Sequence of chain 1.A:
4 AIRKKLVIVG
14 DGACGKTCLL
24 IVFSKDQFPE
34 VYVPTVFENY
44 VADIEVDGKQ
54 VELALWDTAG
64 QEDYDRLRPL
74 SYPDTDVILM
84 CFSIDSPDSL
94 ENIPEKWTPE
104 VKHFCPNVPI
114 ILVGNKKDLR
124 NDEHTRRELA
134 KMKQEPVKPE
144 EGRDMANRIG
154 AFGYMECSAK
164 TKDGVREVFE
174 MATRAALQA

Binding-site contacts:
Ligand atom C08 contacts residue ARG197 of chain 1.B at 3.4 Å.
Ligand atom C08 contacts residue VAL36 of chain 1.B at 4.2 Å (hydrophobic).
Ligand atom N04 contacts residue LYS32 of chain 1.B at 4.2 Å.
Ligand atom C02 contacts residue MET31 of chain 1.B at 3.7 Å (hydrophobic).
Ligand atom C02 contacts residue VAL34 of chain 1.A at 3.1 Å (hydrophobic).
Ligand atom N11 contacts residue TYR35 of chain 1.A at 3.7 Å.
Ligand atom C10 contacts residue ASP35 of chain 1.B at 3.7 Å.
Ligand atom C10 contacts residue TYR35 of chain 1.A at 3.7 Å (hydrophobic).
Ligand atom C06 contacts residue ARG197 of chain 1.B at 4.3 Å.
Ligand atom C07 contacts residue HIS201 of chain 1.B at 3.9 Å.
Ligand atom N11 contacts residue LYS32 of chain 1.B at 4.0 Å.
Ligand atom C07 contacts residue LYS32 of chain 1.B at 3.9 Å.
Ligand atom C08 contacts residue TYR35 of chain 1.A at 4.2 Å (hydrophobic).
Ligand atom C03 contacts residue VAL34 of chain 1.A at 3.5 Å (hydrophobic).
Ligand atom C07 contacts residue ARG197 of chain 1.B at 3.5 Å.
Ligand atom C09 contacts residue ARG197 of chain 1.B at 4.0 Å.
Ligand atom C08 contacts residue HIS201 of chain 1.B at 3.7 Å.
Ligand atom N04 contacts residue MET31 of chain 1.B at 4.5 Å.
Ligand atom C05 contacts residue LYS32 of chain 1.B at 3.6 Å.
Ligand atom N04 contacts residue ASP35 of chain 1.B at 4.5 Å.
Ligand atom C09 contacts residue ASP35 of chain 1.B at 4.0 Å.
Ligand atom C06 contacts residue LYS32 of chain 1.B at 3.7 Å.
Ligand atom C08 contacts residue LYS32 of chain 1.B at 3.7 Å.
Ligand atom C02 contacts residue SER15 of chain 1.B at 4.1 Å.
Ligand atom N01 contacts residue MET31 of chain 1.B at 3.9 Å.
Ligand atom C09 contacts residue TYR35 of chain 1.A at 3.5 Å (hydrophobic).
Ligand atom N11 contacts residue VAL34 of chain 1.A at 4.2 Å.
Ligand atom C03 contacts residue MET31 of chain 1.B at 4.1 Å (hydrophobic).
Ligand atom N01 contacts residue VAL34 of chain 1.A at 2.9 Å (h-bond).
Ligand atom C09 contacts residue VAL36 of chain 1.B at 4.2 Å (hydrophobic).
Ligand atom C03 contacts residue ASP35 of chain 1.B at 3.2 Å.
Ligand atom C02 contacts residue ASP35 of chain 1.B at 3.2 Å.
Ligand atom N04 contacts residue VAL34 of chain 1.A at 3.8 Å.
Ligand atom C09 contacts residue LYS32 of chain 1.B at 3.5 Å.
Ligand atom N11 contacts residue ASP35 of chain 1.B at 2.5 Å (salt-bridge).
Ligand atom C10 contacts residue LYS32 of chain 1.B at 3.7 Å.

Sequence of chain 1.B:
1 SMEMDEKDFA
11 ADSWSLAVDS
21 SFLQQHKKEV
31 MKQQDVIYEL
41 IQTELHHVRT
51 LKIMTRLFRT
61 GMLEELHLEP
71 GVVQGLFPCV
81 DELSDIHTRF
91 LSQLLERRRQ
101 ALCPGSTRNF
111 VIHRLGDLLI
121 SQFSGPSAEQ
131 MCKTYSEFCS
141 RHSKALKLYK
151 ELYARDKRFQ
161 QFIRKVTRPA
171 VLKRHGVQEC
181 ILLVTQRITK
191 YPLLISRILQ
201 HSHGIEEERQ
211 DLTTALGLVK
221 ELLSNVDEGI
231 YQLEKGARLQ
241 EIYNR

This small molecule binds to this protein.
Small molecule (SMILES): NCc1nc2ccccc2[nH]1